Sequence of chain 1.B:
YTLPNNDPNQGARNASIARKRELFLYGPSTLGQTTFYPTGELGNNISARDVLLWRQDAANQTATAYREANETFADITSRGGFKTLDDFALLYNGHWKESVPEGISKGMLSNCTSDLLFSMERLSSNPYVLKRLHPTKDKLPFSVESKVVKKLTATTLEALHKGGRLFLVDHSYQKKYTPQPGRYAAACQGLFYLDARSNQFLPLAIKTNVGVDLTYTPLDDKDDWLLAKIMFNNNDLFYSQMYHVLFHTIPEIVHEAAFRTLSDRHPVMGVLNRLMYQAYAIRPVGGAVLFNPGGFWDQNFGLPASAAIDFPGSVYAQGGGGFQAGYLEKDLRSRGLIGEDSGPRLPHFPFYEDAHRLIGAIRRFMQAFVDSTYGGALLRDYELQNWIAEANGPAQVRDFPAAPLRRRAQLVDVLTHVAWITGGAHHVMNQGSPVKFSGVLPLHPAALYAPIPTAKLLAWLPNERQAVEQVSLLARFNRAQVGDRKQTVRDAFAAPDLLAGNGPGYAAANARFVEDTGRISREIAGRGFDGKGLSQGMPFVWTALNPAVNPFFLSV

Binding-site contacts:
Ligand atom C2 contacts residue ASN106 of chain 1.B at 2.7 Å.
Ligand atom O5 contacts residue ASP546 of chain 1.B at 4.3 Å.
Ligand atom C8 contacts residue ASN106 of chain 1.B at 3.9 Å.
Ligand atom C5 contacts residue ASN106 of chain 1.B at 3.5 Å.
Ligand atom N2 contacts residue GLN543 of chain 1.B at 3.7 Å.
Ligand atom O7 contacts residue ASP546 of chain 1.B at 3.3 Å (salt-bridge).
Ligand atom C4 contacts residue ASN106 of chain 1.B at 4.3 Å.
Ligand atom O5 contacts residue ASN106 of chain 1.B at 2.2 Å (h-bond).
Ligand atom C1 contacts residue ASP546 of chain 1.B at 3.8 Å.
Ligand atom C1 contacts residue ASN106 of chain 1.B at 1.4 Å.
Ligand atom C3 contacts residue ASN106 of chain 1.B at 3.9 Å.
Ligand atom N2 contacts residue ASN106 of chain 1.B at 3.3 Å (h-bond).
Ligand atom C2 contacts residue ASP546 of chain 1.B at 4.0 Å.
Ligand atom O7 contacts residue GLN543 of chain 1.B at 3.1 Å.
Ligand atom N2 contacts residue ASP546 of chain 1.B at 4.1 Å.
Ligand atom O6 contacts residue ASN106 of chain 1.B at 4.3 Å.
Ligand atom C8 contacts residue GLN543 of chain 1.B at 3.7 Å.
Ligand atom C7 contacts residue ASN106 of chain 1.B at 3.9 Å.
Ligand atom C1 contacts residue GLN543 of chain 1.B at 4.3 Å.
Ligand atom C7 contacts residue GLN543 of chain 1.B at 3.3 Å.
Ligand atom C8 contacts residue ASP546 of chain 1.B at 3.9 Å.
Ligand atom C4 contacts residue ASP546 of chain 1.B at 4.2 Å.
Ligand atom O7 contacts residue ALA542 of chain 1.B at 3.1 Å (h-bond).
Ligand atom O4 contacts residue ASP546 of chain 1.B at 3.9 Å.
Ligand atom C7 contacts residue ASP546 of chain 1.B at 3.8 Å.
Ligand atom C7 contacts residue ALA542 of chain 1.B at 4.3 Å (hydrophobic).
Ligand atom C5 contacts residue ASP546 of chain 1.B at 3.9 Å.
Ligand atom C3 contacts residue ASP546 of chain 1.B at 3.5 Å.

A protein and the small-molecule ligand that binds it are described below.
Small molecule (SMILES): CC(=O)N[C@H]1[C@H](O[C@H]2[C@H](O)[C@@H](CO)OC[C@@H]2NC(C)=O)O[C@H](CO)[C@@H](O)[C@@H]1O